Sequence of chain 1.C:
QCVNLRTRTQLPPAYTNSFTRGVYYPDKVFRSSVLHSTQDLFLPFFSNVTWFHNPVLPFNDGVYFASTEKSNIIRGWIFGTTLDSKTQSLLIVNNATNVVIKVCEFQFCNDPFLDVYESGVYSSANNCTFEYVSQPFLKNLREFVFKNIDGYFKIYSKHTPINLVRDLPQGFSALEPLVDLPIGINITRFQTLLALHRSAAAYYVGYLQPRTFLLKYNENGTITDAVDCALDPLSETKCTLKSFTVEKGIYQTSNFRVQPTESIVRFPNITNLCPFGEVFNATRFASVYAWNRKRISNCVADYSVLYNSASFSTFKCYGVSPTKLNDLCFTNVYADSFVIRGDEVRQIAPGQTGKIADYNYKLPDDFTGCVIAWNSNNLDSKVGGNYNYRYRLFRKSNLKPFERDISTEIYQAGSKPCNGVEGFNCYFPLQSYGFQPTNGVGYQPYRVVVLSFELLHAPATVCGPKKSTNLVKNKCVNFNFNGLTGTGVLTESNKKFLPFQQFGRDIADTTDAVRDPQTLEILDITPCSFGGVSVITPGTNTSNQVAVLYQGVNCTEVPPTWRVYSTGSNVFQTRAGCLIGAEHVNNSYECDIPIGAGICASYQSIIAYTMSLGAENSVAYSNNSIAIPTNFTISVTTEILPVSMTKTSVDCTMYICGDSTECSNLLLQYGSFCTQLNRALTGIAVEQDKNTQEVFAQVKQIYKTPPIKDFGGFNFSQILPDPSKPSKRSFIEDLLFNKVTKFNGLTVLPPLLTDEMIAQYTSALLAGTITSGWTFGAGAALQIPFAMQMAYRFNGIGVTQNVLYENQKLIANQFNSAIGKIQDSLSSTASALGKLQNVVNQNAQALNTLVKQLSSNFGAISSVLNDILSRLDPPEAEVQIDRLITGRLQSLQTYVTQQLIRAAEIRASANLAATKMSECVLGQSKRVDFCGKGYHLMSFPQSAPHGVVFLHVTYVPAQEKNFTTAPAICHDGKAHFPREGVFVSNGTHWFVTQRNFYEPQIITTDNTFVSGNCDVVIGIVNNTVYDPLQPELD

Sequence of chain 1.A:
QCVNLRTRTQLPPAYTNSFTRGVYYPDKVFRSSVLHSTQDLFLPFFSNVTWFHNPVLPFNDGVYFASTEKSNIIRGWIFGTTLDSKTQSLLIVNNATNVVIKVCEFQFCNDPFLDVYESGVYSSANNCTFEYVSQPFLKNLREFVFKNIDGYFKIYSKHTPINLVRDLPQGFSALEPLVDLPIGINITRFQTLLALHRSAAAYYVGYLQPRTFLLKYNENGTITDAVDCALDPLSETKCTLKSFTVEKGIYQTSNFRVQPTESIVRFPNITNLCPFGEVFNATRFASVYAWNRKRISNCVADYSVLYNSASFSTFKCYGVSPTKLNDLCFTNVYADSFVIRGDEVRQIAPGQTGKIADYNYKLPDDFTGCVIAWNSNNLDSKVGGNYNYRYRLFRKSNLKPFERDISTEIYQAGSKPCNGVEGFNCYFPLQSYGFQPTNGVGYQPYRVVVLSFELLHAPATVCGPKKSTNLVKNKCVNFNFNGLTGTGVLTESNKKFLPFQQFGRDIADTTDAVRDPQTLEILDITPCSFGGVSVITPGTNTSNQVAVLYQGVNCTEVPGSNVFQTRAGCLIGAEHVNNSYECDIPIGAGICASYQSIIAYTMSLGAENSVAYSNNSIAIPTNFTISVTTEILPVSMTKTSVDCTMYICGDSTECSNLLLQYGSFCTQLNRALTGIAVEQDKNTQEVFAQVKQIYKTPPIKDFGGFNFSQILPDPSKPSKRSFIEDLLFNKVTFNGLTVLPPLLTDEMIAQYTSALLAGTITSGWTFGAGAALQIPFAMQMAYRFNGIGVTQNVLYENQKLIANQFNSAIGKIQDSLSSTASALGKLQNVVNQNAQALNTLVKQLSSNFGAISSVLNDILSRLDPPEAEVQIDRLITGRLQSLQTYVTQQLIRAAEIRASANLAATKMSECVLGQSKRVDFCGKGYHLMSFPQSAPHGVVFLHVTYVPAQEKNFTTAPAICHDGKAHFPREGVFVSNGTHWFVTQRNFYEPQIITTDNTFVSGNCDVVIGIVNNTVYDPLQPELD

Binding-site contacts:
Ligand atom C8 contacts residue ASN278 of chain 1.A at 4.0 Å.
Ligand atom C4 contacts residue ASN280 of chain 1.A at 4.2 Å.
Ligand atom O6 contacts residue LYS556 of chain 1.C at 4.4 Å.
Ligand atom C7 contacts residue ASN280 of chain 1.A at 3.5 Å.
Ligand atom O7 contacts residue ASN280 of chain 1.A at 3.7 Å.
Ligand atom O5 contacts residue ASN280 of chain 1.A at 2.4 Å (h-bond).
Ligand atom C1 contacts residue ASN280 of chain 1.A at 1.4 Å.
Ligand atom O5 contacts residue LYS556 of chain 1.C at 4.0 Å.
Ligand atom C3 contacts residue ASN280 of chain 1.A at 3.8 Å.
Ligand atom N2 contacts residue ASN280 of chain 1.A at 2.9 Å (h-bond).
Ligand atom C6 contacts residue LYS556 of chain 1.C at 4.0 Å.
Ligand atom C7 contacts residue GLU279 of chain 1.A at 3.4 Å.
Ligand atom C2 contacts residue ASN280 of chain 1.A at 2.5 Å.
Ligand atom C5 contacts residue ASN280 of chain 1.A at 3.6 Å.
Ligand atom O7 contacts residue GLU279 of chain 1.A at 2.8 Å (salt-bridge).
Ligand atom C8 contacts residue GLU279 of chain 1.A at 3.4 Å.

A protein and the small-molecule ligand that binds it are described below.
Small molecule (SMILES): CC(=O)N[C@H]1[C@H](O[C@H]2[C@H](O)[C@@H](NC(C)=O)CO[C@@H]2CO)O[C@H](CO)[C@@H](O)[C@@H]1O